Sequence of chain 1.A:
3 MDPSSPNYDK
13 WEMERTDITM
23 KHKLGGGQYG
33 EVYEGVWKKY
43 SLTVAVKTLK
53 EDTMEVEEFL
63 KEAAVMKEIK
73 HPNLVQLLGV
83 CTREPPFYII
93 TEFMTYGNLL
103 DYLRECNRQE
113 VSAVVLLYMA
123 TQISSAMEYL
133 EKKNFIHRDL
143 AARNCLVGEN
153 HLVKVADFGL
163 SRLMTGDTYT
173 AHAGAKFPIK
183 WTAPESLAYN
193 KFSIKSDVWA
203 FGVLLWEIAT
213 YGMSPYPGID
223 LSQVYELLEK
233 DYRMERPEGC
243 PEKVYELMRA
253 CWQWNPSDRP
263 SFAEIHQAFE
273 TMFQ

Binding-site contacts:
Ligand atom C25 contacts residue ASP159 of chain 1.A at 3.5 Å.
Ligand atom C52 contacts residue HIS139 of chain 1.A at 3.2 Å.
Ligand atom C18 contacts residue ILE91 of chain 1.A at 3.5 Å (hydrophobic).
Ligand atom N21 contacts residue GLU64 of chain 1.A at 3.0 Å (salt-bridge).
Ligand atom C53 contacts residue ASP159 of chain 1.A at 3.4 Å.
Ligand atom C14 contacts residue THR93 of chain 1.A at 3.4 Å.
Ligand atom O29 contacts residue VAL77 of chain 1.A at 3.2 Å.
Ligand atom C22 contacts residue ASP159 of chain 1.A at 3.4 Å.
Ligand atom C5 contacts residue LEU26 of chain 1.A at 3.6 Å (hydrophobic).
Ligand atom C54 contacts residue ARG140 of chain 1.A at 3.7 Å.
Ligand atom C18 contacts residue LYS49 of chain 1.A at 3.5 Å.
Ligand atom C50 contacts residue ILE138 of chain 1.A at 3.0 Å (hydrophobic).
Ligand atom C6 contacts residue TYR31 of chain 1.A at 3.7 Å (hydrophobic).
Ligand atom C2 contacts residue MET96 of chain 1.A at 3.0 Å (hydrophobic).
Ligand atom O29 contacts residue ALA158 of chain 1.A at 3.3 Å.
Ligand atom C54 contacts residue ILE138 of chain 1.A at 3.3 Å (hydrophobic).
Ligand atom N51 contacts residue ILE138 of chain 1.A at 2.7 Å (h-bond).
Ligand atom C49 contacts residue ILE138 of chain 1.A at 3.4 Å (hydrophobic).
Ligand atom N3 contacts residue MET96 of chain 1.A at 2.9 Å (h-bond).
Ligand atom C17 contacts residue MET68 of chain 1.A at 3.5 Å (hydrophobic).
Ligand atom C20 contacts residue ILE91 of chain 1.A at 3.5 Å (hydrophobic).
Ligand atom O29 contacts residue ASP159 of chain 1.A at 2.9 Å (salt-bridge).
Ligand atom C54 contacts residue HIS139 of chain 1.A at 3.5 Å.
Ligand atom C20 contacts residue LYS49 of chain 1.A at 3.4 Å.
Ligand atom C17 contacts residue GLU64 of chain 1.A at 3.1 Å.
Ligand atom C16 contacts residue GLU64 of chain 1.A at 3.5 Å.
Ligand atom N21 contacts residue ASP159 of chain 1.A at 3.7 Å.
Ligand atom C2 contacts residue PHE95 of chain 1.A at 3.4 Å (hydrophobic).
Ligand atom N51 contacts residue HIS139 of chain 1.A at 3.2 Å (h-bond).
Ligand atom C20 contacts residue ALA47 of chain 1.A at 3.5 Å (hydrophobic).
Ligand atom N10 contacts residue PHE160 of chain 1.A at 3.4 Å.
Ligand atom N21 contacts residue MET68 of chain 1.A at 3.3 Å (h-bond).
Ligand atom C12 contacts residue TYR31 of chain 1.A at 3.6 Å (hydrophobic).
Ligand atom C19 contacts residue THR93 of chain 1.A at 3.6 Å.
Ligand atom N3 contacts residue PHE95 of chain 1.A at 3.3 Å.
Ligand atom C11 contacts residue PHE160 of chain 1.A at 3.4 Å (hydrophobic).
Ligand atom N13 contacts residue THR93 of chain 1.A at 2.9 Å (h-bond).
Ligand atom C52 contacts residue ASP159 of chain 1.A at 3.4 Å.
Ligand atom C29 contacts residue GLU64 of chain 1.A at 3.7 Å.
Ligand atom C23 contacts residue ASP159 of chain 1.A at 3.7 Å.

This small molecule binds to this protein.
Small molecule (SMILES): Cc1ccc(NC(=O)c2ccc(CN3CCN(C)CC3)cc2)cc1Nc1nccc(-c2cccnc2)n1